This protein binds this small molecule.
Small molecule (SMILES): CCCCCCCCCC(=O)CSCCNC(=O)CCNC(=O)[C@H](O)C(C)(C)CO[P](=O)(O)O[P](=O)(O)OC[C@H]1O[C@H](n2cnc3c(N)ncnc32)[C@@H](O)[C@H]1OP(=O)(O)O

Sequence of chain 1.H:
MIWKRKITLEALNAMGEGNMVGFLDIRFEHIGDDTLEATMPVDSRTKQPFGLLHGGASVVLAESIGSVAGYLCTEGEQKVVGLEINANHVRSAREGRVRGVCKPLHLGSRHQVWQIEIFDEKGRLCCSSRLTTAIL

Binding-site contacts:
Ligand atom P1A contacts residue ASP43 of chain 1.G at 4.3 Å.
Ligand atom N8P contacts residue PRO49 of chain 1.G at 3.7 Å.
Ligand atom O5P contacts residue GLU17 of chain 1.H at 4.3 Å.
Ligand atom CEP contacts residue ASN19 of chain 1.H at 4.0 Å.
Ligand atom CCF contacts residue ALA11 of chain 1.H at 4.3 Å (hydrophobic).
Ligand atom P1A contacts residue LYS47 of chain 1.G at 4.0 Å.
Ligand atom C7P contacts residue PRO49 of chain 1.G at 3.5 Å (hydrophobic).
Ligand atom C7P contacts residue ASN19 of chain 1.H at 3.9 Å.
Ligand atom C6P contacts residue MET15 of chain 1.H at 3.4 Å (hydrophobic).
Ligand atom O9P contacts residue GLY18 of chain 1.H at 3.6 Å (h-bond).
Ligand atom CBP contacts residue GLY18 of chain 1.H at 4.2 Å.
Ligand atom C9P contacts residue PRO49 of chain 1.G at 4.1 Å (hydrophobic).
Ligand atom CEP contacts residue GLY18 of chain 1.H at 3.5 Å.
Ligand atom O5B contacts residue LYS47 of chain 1.G at 3.6 Å (salt-bridge).
Ligand atom C9P contacts residue ASN19 of chain 1.H at 3.8 Å.
Ligand atom O6A contacts residue LYS47 of chain 1.G at 4.0 Å.
Ligand atom CDP contacts residue GLY51 of chain 1.G at 4.2 Å.
Ligand atom C9P contacts residue GLU17 of chain 1.H at 4.1 Å.
Ligand atom O4A contacts residue LYS47 of chain 1.G at 3.5 Å (salt-bridge).
Ligand atom CAP contacts residue GLY18 of chain 1.H at 3.8 Å.
Ligand atom O2A contacts residue ASP43 of chain 1.G at 3.5 Å.
Ligand atom O2A contacts residue SER44 of chain 1.G at 3.2 Å (h-bond).
Ligand atom C7P contacts residue MET15 of chain 1.H at 4.3 Å (hydrophobic).
Ligand atom O3A contacts residue LYS47 of chain 1.G at 3.1 Å (salt-bridge).
Ligand atom OAP contacts residue GLY18 of chain 1.H at 2.7 Å (h-bond).
Ligand atom CCF contacts residue ALA14 of chain 1.H at 3.9 Å (hydrophobic).
Ligand atom O5B contacts residue ASP43 of chain 1.G at 3.9 Å.
Ligand atom O3A contacts residue SER44 of chain 1.G at 4.0 Å.
Ligand atom C5P contacts residue GLU17 of chain 1.H at 4.1 Å.
Ligand atom C6P contacts residue ASN19 of chain 1.H at 3.8 Å.
Ligand atom O9P contacts residue PRO49 of chain 1.G at 4.0 Å.
Ligand atom C6P contacts residue GLU17 of chain 1.H at 3.7 Å.
Ligand atom CEP contacts residue SER44 of chain 1.G at 4.2 Å.
Ligand atom P1A contacts residue SER44 of chain 1.G at 4.1 Å.
Ligand atom CDP contacts residue PRO49 of chain 1.G at 3.7 Å (hydrophobic).
Ligand atom C9P contacts residue GLY18 of chain 1.H at 4.1 Å.
Ligand atom O5P contacts residue ALA14 of chain 1.H at 3.5 Å (h-bond).
Ligand atom O9P contacts residue GLU17 of chain 1.H at 3.6 Å (salt-bridge).
Ligand atom O9P contacts residue ASN19 of chain 1.H at 2.6 Å (h-bond).
Ligand atom P2A contacts residue LYS47 of chain 1.G at 3.7 Å.

Sequence of chain 1.G:
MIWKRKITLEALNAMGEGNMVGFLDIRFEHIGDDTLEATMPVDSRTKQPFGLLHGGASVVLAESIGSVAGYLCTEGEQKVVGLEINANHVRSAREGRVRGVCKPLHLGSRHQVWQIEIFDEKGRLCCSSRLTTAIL